Binding-site contacts:
Ligand atom C14 contacts residue ALA284 of chain 1.A at 3.8 Å (hydrophobic).
Ligand atom C03 contacts residue ASP280 of chain 1.A at 3.7 Å.
Ligand atom C07 contacts residue ALA284 of chain 1.A at 3.7 Å (hydrophobic).
Ligand atom N13 contacts residue THR288 of chain 1.A at 3.6 Å.
Ligand atom C06 contacts residue ASP280 of chain 1.A at 4.2 Å.
Ligand atom C22 contacts residue GLU287 of chain 1.A at 4.0 Å.
Ligand atom C14 contacts residue HEM1 of chain 1.E at 3.1 Å.
Ligand atom C03 contacts residue GLY279 of chain 1.A at 4.1 Å.
Ligand atom C05 contacts residue ASP280 of chain 1.A at 4.2 Å.
Ligand atom N13 contacts residue HEM1 of chain 1.E at 2.4 Å.
Ligand atom C06 contacts residue ALA95 of chain 1.A at 3.5 Å (hydrophobic).
Ligand atom C12 contacts residue THR288 of chain 1.A at 3.6 Å.
Ligand atom O25 contacts residue ASN184 of chain 1.A at 2.9 Å (h-bond).
Ligand atom C07 contacts residue ALA95 of chain 1.A at 3.6 Å (hydrophobic).
Ligand atom O25 contacts residue TYR183 of chain 1.A at 3.9 Å.
Ligand atom C11 contacts residue THR288 of chain 1.A at 4.0 Å.
Ligand atom C08 contacts residue ALA284 of chain 1.A at 3.8 Å (hydrophobic).
Ligand atom C11 contacts residue VAL348 of chain 1.A at 3.9 Å (hydrophobic).
Ligand atom C16 contacts residue PHE96 of chain 1.A at 3.8 Å (hydrophobic).
Ligand atom C23 contacts residue ILE188 of chain 1.A at 3.9 Å (hydrophobic).
Ligand atom C26 contacts residue ILE187 of chain 1.A at 4.0 Å (hydrophobic).
Ligand atom C14 contacts residue THR288 of chain 1.A at 3.8 Å.
Ligand atom C12 contacts residue HEM1 of chain 1.E at 3.2 Å.
Ligand atom C23 contacts residue ILE187 of chain 1.A at 4.1 Å (hydrophobic).
Ligand atom O25 contacts residue ILE187 of chain 1.A at 3.5 Å.
Ligand atom C26 contacts residue ARG221 of chain 1.A at 4.2 Å.
Ligand atom C12 contacts residue VAL348 of chain 1.A at 3.9 Å (hydrophobic).
Ligand atom C17 contacts residue VAL465 of chain 1.A at 4.1 Å (hydrophobic).
Ligand atom C22 contacts residue ILE188 of chain 1.A at 4.1 Å (hydrophobic).
Ligand atom C05 contacts residue ALA284 of chain 1.A at 4.1 Å (hydrophobic).
Ligand atom C24 contacts residue ILE187 of chain 1.A at 3.9 Å (hydrophobic).
Ligand atom C02 contacts residue ASP280 of chain 1.A at 4.2 Å.
Ligand atom C01 contacts residue GLY283 of chain 1.A at 4.2 Å.
Ligand atom C19 contacts residue GLY283 of chain 1.A at 4.1 Å.
Ligand atom C10 contacts residue VAL465 of chain 1.A at 4.1 Å (hydrophobic).
Ligand atom C24 contacts residue ASN184 of chain 1.A at 3.8 Å.
Ligand atom C23 contacts residue ASN184 of chain 1.A at 3.9 Å.
Ligand atom C21 contacts residue ILE187 of chain 1.A at 4.0 Å (hydrophobic).
Ligand atom C16 contacts residue VAL464 of chain 1.A at 3.7 Å (hydrophobic).
Ligand atom C11 contacts residue VAL465 of chain 1.A at 4.2 Å (hydrophobic).

This small molecule binds to this protein.
Small molecule (SMILES): C[C@]12CCC(=O)C[C@@H]1CC[C@@H]1[C@@H]2CC[C@]2(C)C(c3cccnc3)=CC[C@@H]12

Sequence of chain 1.A:
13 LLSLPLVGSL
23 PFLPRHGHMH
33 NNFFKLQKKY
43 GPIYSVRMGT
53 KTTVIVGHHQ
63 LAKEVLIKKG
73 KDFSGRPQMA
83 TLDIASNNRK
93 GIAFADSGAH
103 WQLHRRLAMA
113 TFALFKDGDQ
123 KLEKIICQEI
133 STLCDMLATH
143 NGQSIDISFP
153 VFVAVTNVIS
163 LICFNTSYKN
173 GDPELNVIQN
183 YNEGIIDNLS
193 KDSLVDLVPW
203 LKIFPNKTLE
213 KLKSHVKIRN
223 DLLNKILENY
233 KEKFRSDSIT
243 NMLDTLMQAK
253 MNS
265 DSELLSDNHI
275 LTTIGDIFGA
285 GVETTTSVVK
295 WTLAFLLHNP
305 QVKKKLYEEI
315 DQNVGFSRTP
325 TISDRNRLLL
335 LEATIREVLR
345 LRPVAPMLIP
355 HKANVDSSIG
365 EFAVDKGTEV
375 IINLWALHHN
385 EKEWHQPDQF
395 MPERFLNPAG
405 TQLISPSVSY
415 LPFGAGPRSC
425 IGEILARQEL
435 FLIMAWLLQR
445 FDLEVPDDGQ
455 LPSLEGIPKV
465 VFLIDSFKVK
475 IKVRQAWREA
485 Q